Sequence of chain 1.B:
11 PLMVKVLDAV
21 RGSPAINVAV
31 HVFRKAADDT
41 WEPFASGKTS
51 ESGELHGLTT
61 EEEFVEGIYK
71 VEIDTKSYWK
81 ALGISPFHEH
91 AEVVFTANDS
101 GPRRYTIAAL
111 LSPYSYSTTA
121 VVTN

A small-molecule ligand and the protein it binds are described below.
Small molecule (SMILES): Cc1cc(C(=O)Nc2cc(Br)c(O)c(Br)c2)cc(C)c1O

Sequence of chain 2.B:
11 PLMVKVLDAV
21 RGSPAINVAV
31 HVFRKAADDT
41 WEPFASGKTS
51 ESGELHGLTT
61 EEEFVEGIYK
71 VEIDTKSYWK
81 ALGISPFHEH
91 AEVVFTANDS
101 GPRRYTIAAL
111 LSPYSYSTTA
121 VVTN

Binding-site contacts:
Ligand atom CAR contacts residue DZ31 of chain 2.D at 0.7 Å.
Ligand atom CAQ contacts residue LYS15 of chain 1.B at 3.6 Å.
Ligand atom OAE contacts residue DZ31 of chain 2.D at 1.0 Å (h-bond).
Ligand atom OAD contacts residue LEU110 of chain 1.B at 3.7 Å.
Ligand atom OAD contacts residue DZ31 of chain 2.D at 0.3 Å (h-bond).
Ligand atom BRAF contacts residue DZ31 of chain 2.D at 0.7 Å.
Ligand atom BRAF contacts residue LYS15 of chain 2.B at 3.5 Å.
Ligand atom CAN contacts residue DZ31 of chain 2.D at 0.2 Å.
Ligand atom CAK contacts residue DZ31 of chain 2.D at 0.3 Å.
Ligand atom OAD contacts residue LEU110 of chain 2.B at 3.5 Å.
Ligand atom CAB contacts residue THR118 of chain 2.B at 3.7 Å.
Ligand atom CAI contacts residue DZ31 of chain 2.D at 0.4 Å.
Ligand atom OAE contacts residue LYS15 of chain 1.B at 2.5 Å (salt-bridge).
Ligand atom CAS contacts residue SER117 of chain 2.B at 3.7 Å.
Ligand atom CAM contacts residue DZ31 of chain 2.D at 0.8 Å.
Ligand atom CAP contacts residue DZ31 of chain 2.D at 0.3 Å.
Ligand atom CAO contacts residue DZ31 of chain 2.D at 0.2 Å.
Ligand atom BRAG contacts residue DZ31 of chain 2.D at 0.7 Å.
Ligand atom CAU contacts residue DZ31 of chain 2.D at 0.4 Å.
Ligand atom CAB contacts residue SER117 of chain 2.B at 3.2 Å.
Ligand atom OAC contacts residue LEU17 of chain 1.B at 3.6 Å.
Ligand atom CAA contacts residue THR118 of chain 1.B at 3.6 Å.
Ligand atom CAS contacts residue DZ31 of chain 2.D at 0.1 Å.
Ligand atom CAH contacts residue DZ31 of chain 2.D at 0.4 Å.
Ligand atom OAC contacts residue DZ31 of chain 2.D at 1.1 Å (h-bond).
Ligand atom BRAG contacts residue LYS15 of chain 1.B at 3.5 Å.
Ligand atom CAT contacts residue LYS15 of chain 2.B at 3.6 Å.
Ligand atom OAC contacts residue ALA108 of chain 1.B at 3.4 Å.
Ligand atom CAP contacts residue LYS15 of chain 2.B at 3.7 Å.
Ligand atom CAA contacts residue SER117 of chain 1.B at 2.8 Å.
Ligand atom CAQ contacts residue DZ31 of chain 2.D at 0.3 Å.
Ligand atom OAE contacts residue LYS15 of chain 2.B at 3.5 Å (salt-bridge).
Ligand atom CAJ contacts residue DZ31 of chain 2.D at 0.3 Å.
Ligand atom CAA contacts residue DZ31 of chain 2.D at 0.5 Å.
Ligand atom CAB contacts residue DZ31 of chain 2.D at 0.5 Å.
Ligand atom CAT contacts residue LYS15 of chain 1.B at 3.2 Å.
Ligand atom OAD contacts residue SER117 of chain 2.B at 2.7 Å (h-bond).
Ligand atom NAL contacts residue DZ31 of chain 2.D at 0.8 Å.
Ligand atom OAD contacts residue SER117 of chain 1.B at 2.9 Å (h-bond).
Ligand atom CAT contacts residue DZ31 of chain 2.D at 0.4 Å.